Binding-site contacts:
Ligand atom OP1 contacts residue ASN55 of chain 8.E at 2.8 Å (h-bond).
Ligand atom OP2 contacts residue ARG49 of chain 8.E at 2.3 Å (salt-bridge).
Ligand atom P contacts residue ARG49 of chain 8.E at 3.0 Å.
Ligand atom OP1 contacts residue SER52 of chain 8.E at 3.2 Å.
Ligand atom C8 contacts residue LYS61 of chain 57.E at 3.4 Å.
Ligand atom N6 contacts residue THR59 of chain 57.E at 2.8 Å (h-bond).
Ligand atom P contacts residue SER51 of chain 8.E at 3.5 Å.
Ligand atom O2 contacts residue ASN87 of chain 57.E at 3.3 Å (h-bond).
Ligand atom O2' contacts residue GLU63 of chain 57.E at 3.2 Å (salt-bridge).
Ligand atom OP2 contacts residue TYR85 of chain 57.E at 2.6 Å (h-bond).
Ligand atom O2' contacts residue TYR85 of chain 57.E at 3.4 Å.
Ligand atom C2' contacts residue GLU63 of chain 57.E at 3.5 Å.
Ligand atom O3' contacts residue SER51 of chain 8.E at 3.4 Å (h-bond).
Ligand atom N1 contacts residue SER47 of chain 57.E at 2.9 Å (h-bond).
Ligand atom C4 contacts residue TYR85 of chain 57.E at 3.6 Å (hydrophobic).
Ligand atom N7 contacts residue LYS61 of chain 57.E at 3.3 Å.
Ligand atom C2' contacts residue TYR85 of chain 57.E at 3.4 Å (hydrophobic).
Ligand atom N7 contacts residue THR45 of chain 57.E at 2.6 Å (h-bond).
Ligand atom C5' contacts residue TYR85 of chain 57.E at 2.9 Å (hydrophobic).
Ligand atom N6 contacts residue THR45 of chain 57.E at 2.7 Å (h-bond).
Ligand atom N3 contacts residue TYR85 of chain 57.E at 3.5 Å.
Ligand atom OP1 contacts residue SER51 of chain 8.E at 3.5 Å.
Ligand atom C3' contacts residue TYR85 of chain 57.E at 3.4 Å (hydrophobic).
Ligand atom C5 contacts residue THR45 of chain 57.E at 3.2 Å.
Ligand atom OP2 contacts residue ASN55 of chain 8.E at 3.4 Å (h-bond).
Ligand atom N1 contacts residue TYR85 of chain 57.E at 3.5 Å.
Ligand atom C4' contacts residue TYR85 of chain 57.E at 3.2 Å (hydrophobic).
Ligand atom O4' contacts residue LYS61 of chain 57.E at 2.8 Å (salt-bridge).
Ligand atom C2 contacts residue SER47 of chain 57.E at 3.2 Å.
Ligand atom OP2 contacts residue LYS43 of chain 57.E at 2.7 Å (salt-bridge).
Ligand atom OP2 contacts residue LYS57 of chain 8.E at 2.6 Å (salt-bridge).
Ligand atom OP1 contacts residue ARG49 of chain 8.E at 2.5 Å (salt-bridge).
Ligand atom C5' contacts residue SER51 of chain 8.E at 3.3 Å.
Ligand atom C5' contacts residue ARG49 of chain 8.E at 3.5 Å.
Ligand atom OP1 contacts residue SER51 of chain 8.E at 2.9 Å (h-bond).
Ligand atom N6 contacts residue CYS46 of chain 57.E at 3.3 Å (h-bond).
Ligand atom O3' contacts residue ARG49 of chain 8.E at 3.4 Å (salt-bridge).
Ligand atom C6 contacts residue THR45 of chain 57.E at 3.3 Å.
Ligand atom N9 contacts residue LYS61 of chain 57.E at 3.3 Å (salt-bridge).
Ligand atom OP2 contacts residue SER51 of chain 8.E at 3.4 Å (h-bond).

The small molecule below binds the protein below.
Small molecule (SMILES): N=c1ccn([C@@H]2O[C@H](CO[P](=O)(O)O[C@H]3[C@@H](O)[C@H](n4cnc5c(N)ncnc54)O[C@@H]3CO[P](=O)(O)O[C@H]3[C@@H](O)[C@H](n4ccc(N)nc4=O)O[C@@H]3CO[P](=O)(O)O[C@H]3[C@@H](O)[C@H](n4ccc(=O)[nH]c4=O)O[C@@H]3CO[P](=O)(O)O[C@H]3[C@@H](O)[C@H](n4cnc5c(N)ncnc54)O[C@@H]3CO[P](=O)(O)O[C@H]3[C@@H](O)[C@H](n4cnc5c(=O)nc(N)[nH]c54)O[C@@H]3CO[P](=O)(O)O[C@H]3[C@@H](O)[C@H](n4cnc5c(=O)nc(N)[nH]c54)O[C@@H]3CO)[C@@H](O[P](=O)(O)OC[C@H]3O[C@@H](n4ccc(N)nc4=O)[C@H](O)[C@@H]3O)[C@H]2O)c(=O)[nH]1

Sequence of chain 8.E:
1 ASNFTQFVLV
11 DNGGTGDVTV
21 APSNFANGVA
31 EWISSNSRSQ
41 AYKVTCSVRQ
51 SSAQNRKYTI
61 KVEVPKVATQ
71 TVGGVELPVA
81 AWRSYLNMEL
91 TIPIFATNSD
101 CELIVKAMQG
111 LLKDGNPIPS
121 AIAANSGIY

Sequence of chain 57.E:
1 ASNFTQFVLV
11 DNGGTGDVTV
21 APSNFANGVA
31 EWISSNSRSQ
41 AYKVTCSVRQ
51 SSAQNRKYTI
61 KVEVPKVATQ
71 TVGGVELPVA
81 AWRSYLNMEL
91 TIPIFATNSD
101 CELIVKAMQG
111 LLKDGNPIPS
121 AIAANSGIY